Binding-site contacts:
Ligand atom N4 contacts residue GLU38 of chain 1.A at 2.8 Å (salt-bridge).
Ligand atom C4 contacts residue GLU197 of chain 1.A at 4.0 Å.
Ligand atom C3 contacts residue ASP70 of chain 1.A at 3.3 Å.
Ligand atom C11 contacts residue ILE142 of chain 1.A at 3.7 Å (hydrophobic).
Ligand atom O1B contacts residue TYR324 of chain 1.A at 3.4 Å (h-bond).
Ligand atom C3 contacts residue ARG37 of chain 1.A at 3.8 Å.
Ligand atom C6 contacts residue GLU197 of chain 1.A at 4.0 Å.
Ligand atom O1A contacts residue ARG290 of chain 1.A at 2.7 Å (salt-bridge).
Ligand atom O1A contacts residue GLY267 of chain 1.A at 4.2 Å.
Ligand atom C9 contacts residue ASN214 of chain 1.A at 4.1 Å.
Ligand atom O1B contacts residue ARG37 of chain 1.A at 2.8 Å (salt-bridge).
Ligand atom C82 contacts residue ARG144 of chain 1.A at 3.7 Å.
Ligand atom C9 contacts residue ALA166 of chain 1.A at 4.2 Å (hydrophobic).
Ligand atom C7 contacts residue TYR324 of chain 1.A at 3.4 Å (hydrophobic).
Ligand atom O10 contacts residue ARG71 of chain 1.A at 2.6 Å (salt-bridge).
Ligand atom C11 contacts residue TRP98 of chain 1.A at 3.7 Å (hydrophobic).
Ligand atom N4 contacts residue ASP70 of chain 1.A at 2.8 Å (salt-bridge).
Ligand atom C3 contacts residue TYR324 of chain 1.A at 3.0 Å (hydrophobic).
Ligand atom C11 contacts residue ARG144 of chain 1.A at 4.2 Å.
Ligand atom C11 contacts residue ARG71 of chain 1.A at 4.0 Å.
Ligand atom C82 contacts residue ILE142 of chain 1.A at 3.7 Å (hydrophobic).
Ligand atom C4 contacts residue TYR324 of chain 1.A at 3.5 Å (hydrophobic).
Ligand atom C8 contacts residue GLU196 of chain 1.A at 3.6 Å.
Ligand atom O1A contacts residue TYR324 of chain 1.A at 3.5 Å (h-bond).
Ligand atom C81 contacts residue ALA166 of chain 1.A at 4.1 Å (hydrophobic).
Ligand atom C1 contacts residue ARG290 of chain 1.A at 3.5 Å.
Ligand atom O1B contacts residue ARG290 of chain 1.A at 2.9 Å (salt-bridge).
Ligand atom C1 contacts residue ARG37 of chain 1.A at 3.9 Å.
Ligand atom C3 contacts residue GLU38 of chain 1.A at 3.5 Å.
Ligand atom C9 contacts residue LYS212 of chain 1.A at 3.7 Å.
Ligand atom C4 contacts residue GLU38 of chain 1.A at 3.6 Å.
Ligand atom C1 contacts residue TYR324 of chain 1.A at 3.0 Å (hydrophobic).
Ligand atom C5 contacts residue ASP70 of chain 1.A at 3.7 Å.
Ligand atom C6 contacts residue TYR324 of chain 1.A at 4.0 Å (hydrophobic).
Ligand atom C10 contacts residue ARG71 of chain 1.A at 3.6 Å.
Ligand atom C2 contacts residue TYR324 of chain 1.A at 2.8 Å (hydrophobic).
Ligand atom C4 contacts residue ASP70 of chain 1.A at 3.5 Å.
Ligand atom C9 contacts residue GLU196 of chain 1.A at 3.2 Å.
Ligand atom O10 contacts residue ASP70 of chain 1.A at 3.3 Å.
Ligand atom C91 contacts residue ASN214 of chain 1.A at 4.1 Å.

A protein and the small-molecule ligand that binds it are described below.
Small molecule (SMILES): CCC(CC)O[C@@H]1C=C(C(=O)O)C[C@H](N)[C@H]1NC(C)=O

Sequence of chain 1.A:
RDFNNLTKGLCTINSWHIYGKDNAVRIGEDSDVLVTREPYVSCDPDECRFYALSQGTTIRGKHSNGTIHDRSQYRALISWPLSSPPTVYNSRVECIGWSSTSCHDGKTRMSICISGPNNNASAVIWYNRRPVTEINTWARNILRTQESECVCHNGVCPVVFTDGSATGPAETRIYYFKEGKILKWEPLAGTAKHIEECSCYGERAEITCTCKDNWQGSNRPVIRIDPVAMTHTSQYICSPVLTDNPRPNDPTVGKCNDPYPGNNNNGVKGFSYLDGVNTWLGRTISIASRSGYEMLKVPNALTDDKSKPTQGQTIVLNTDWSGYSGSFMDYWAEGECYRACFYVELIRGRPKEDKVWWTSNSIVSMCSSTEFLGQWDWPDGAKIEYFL